Sequence of chain 1.D:
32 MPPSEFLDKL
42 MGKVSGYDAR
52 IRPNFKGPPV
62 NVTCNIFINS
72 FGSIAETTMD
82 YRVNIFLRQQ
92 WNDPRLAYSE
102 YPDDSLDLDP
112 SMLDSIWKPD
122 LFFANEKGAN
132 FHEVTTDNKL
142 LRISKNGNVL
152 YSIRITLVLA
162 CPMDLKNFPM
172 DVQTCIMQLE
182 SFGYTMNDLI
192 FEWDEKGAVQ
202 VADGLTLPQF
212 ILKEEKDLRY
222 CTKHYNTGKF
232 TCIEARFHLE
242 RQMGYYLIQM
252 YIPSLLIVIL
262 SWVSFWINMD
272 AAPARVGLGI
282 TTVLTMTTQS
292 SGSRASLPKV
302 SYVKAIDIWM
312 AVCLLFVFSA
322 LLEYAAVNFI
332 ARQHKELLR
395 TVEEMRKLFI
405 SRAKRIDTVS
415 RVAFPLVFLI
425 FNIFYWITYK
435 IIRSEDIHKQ

This small molecule binds to this protein.
Small molecule (SMILES): NCC(=O)O

Binding-site contacts:
Ligand atom C contacts residue PHE87 of chain 1.D at 3.9 Å (hydrophobic).
Ligand atom OXT contacts residue ARG89 of chain 1.D at 4.0 Å.
Ligand atom CA contacts residue THR228 of chain 1.C at 4.1 Å.
Ligand atom O contacts residue SER153 of chain 1.D at 4.3 Å.
Ligand atom N contacts residue LEU141 of chain 1.D at 4.2 Å.
Ligand atom C contacts residue SER153 of chain 1.D at 3.7 Å.
Ligand atom N contacts residue PHE87 of chain 1.D at 4.5 Å.
Ligand atom CA contacts residue TYR226 of chain 1.C at 4.3 Å (hydrophobic).
Ligand atom CA contacts residue PHE183 of chain 1.C at 3.7 Å (hydrophobic).
Ligand atom CA contacts residue PHE231 of chain 1.C at 3.7 Å (hydrophobic).
Ligand atom C contacts residue THR228 of chain 1.C at 3.8 Å.
Ligand atom C contacts residue ARG89 of chain 1.D at 4.1 Å.
Ligand atom O contacts residue ARG89 of chain 1.D at 3.2 Å (salt-bridge).
Ligand atom N contacts residue PHE231 of chain 1.C at 4.0 Å.
Ligand atom N contacts residue PHE183 of chain 1.C at 2.5 Å (h-bond).
Ligand atom C contacts residue LEU141 of chain 1.D at 4.4 Å (hydrophobic).
Ligand atom OXT contacts residue LEU141 of chain 1.D at 4.2 Å.
Ligand atom OXT contacts residue PHE87 of chain 1.D at 3.5 Å.
Ligand atom O contacts residue THR228 of chain 1.C at 3.0 Å (h-bond).
Ligand atom OXT contacts residue PHE183 of chain 1.C at 3.8 Å.
Ligand atom O contacts residue PHE87 of chain 1.D at 4.4 Å.
Ligand atom CA contacts residue PHE87 of chain 1.D at 4.2 Å (hydrophobic).
Ligand atom OXT contacts residue SER153 of chain 1.D at 2.5 Å (h-bond).

Sequence of chain 1.C:
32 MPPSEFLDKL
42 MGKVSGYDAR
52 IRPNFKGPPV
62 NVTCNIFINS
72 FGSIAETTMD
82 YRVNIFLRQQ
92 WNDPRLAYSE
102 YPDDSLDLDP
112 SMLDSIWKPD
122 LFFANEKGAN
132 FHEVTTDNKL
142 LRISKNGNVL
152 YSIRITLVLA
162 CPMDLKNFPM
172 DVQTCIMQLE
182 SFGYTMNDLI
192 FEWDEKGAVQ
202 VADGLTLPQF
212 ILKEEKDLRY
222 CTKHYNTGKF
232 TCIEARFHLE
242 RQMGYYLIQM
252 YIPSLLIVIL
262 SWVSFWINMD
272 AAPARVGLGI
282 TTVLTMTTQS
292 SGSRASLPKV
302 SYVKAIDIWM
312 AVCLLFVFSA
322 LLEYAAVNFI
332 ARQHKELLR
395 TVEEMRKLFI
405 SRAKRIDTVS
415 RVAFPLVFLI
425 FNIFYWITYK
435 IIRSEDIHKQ